The small molecule below binds the protein below.
Small molecule (SMILES): CN1NCC(C(=O)NCC2=NCCO2)=C1C(=O)Nc1cc[n+]2c(n1)N=C(c1ccccc1)C2

Sequence of chain 1.D:
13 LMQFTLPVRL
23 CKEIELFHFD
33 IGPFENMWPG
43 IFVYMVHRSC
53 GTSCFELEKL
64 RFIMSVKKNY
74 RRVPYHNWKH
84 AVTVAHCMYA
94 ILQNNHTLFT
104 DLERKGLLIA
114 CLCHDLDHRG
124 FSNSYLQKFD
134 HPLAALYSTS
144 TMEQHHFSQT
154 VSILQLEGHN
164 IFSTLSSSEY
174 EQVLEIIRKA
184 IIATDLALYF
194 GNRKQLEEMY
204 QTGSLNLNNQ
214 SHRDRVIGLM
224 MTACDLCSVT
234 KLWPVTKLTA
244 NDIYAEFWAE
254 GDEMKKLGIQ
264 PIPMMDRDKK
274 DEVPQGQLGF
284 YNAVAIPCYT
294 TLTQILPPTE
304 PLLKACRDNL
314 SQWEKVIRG

Binding-site contacts:
Ligand atom C1 contacts residue PHE283 of chain 1.D at 3.3 Å (hydrophobic).
Ligand atom O26 contacts residue GLN280 of chain 1.D at 3.1 Å (h-bond).
Ligand atom N13 contacts residue TYR247 of chain 1.D at 2.4 Å (h-bond).
Ligand atom C20 contacts residue GLY279 of chain 1.D at 3.5 Å.
Ligand atom C31 contacts residue ALA243 of chain 1.D at 3.5 Å (hydrophobic).
Ligand atom C15 contacts residue GLY279 of chain 1.D at 3.3 Å.
Ligand atom N12 contacts residue MET267 of chain 1.D at 3.4 Å.
Ligand atom C25 contacts residue GLU275 of chain 1.D at 3.4 Å.
Ligand atom C25 contacts residue LYS272 of chain 1.D at 3.4 Å.
Ligand atom N9 contacts residue PHE283 of chain 1.D at 3.5 Å.
Ligand atom N13 contacts residue MET267 of chain 1.D at 3.3 Å.
Ligand atom C17 contacts residue MET267 of chain 1.D at 3.3 Å (hydrophobic).
Ligand atom O30 contacts residue ILE246 of chain 1.D at 3.6 Å.
Ligand atom C2 contacts residue PHE283 of chain 1.D at 3.5 Å (hydrophobic).
Ligand atom C19 contacts residue MET267 of chain 1.D at 3.7 Å (hydrophobic).
Ligand atom C11 contacts residue TYR247 of chain 1.D at 3.0 Å (hydrophobic).
Ligand atom C31 contacts residue THR239 of chain 1.D at 3.4 Å.
Ligand atom N14 contacts residue MET267 of chain 1.D at 3.6 Å.
Ligand atom C15 contacts residue TYR247 of chain 1.D at 3.5 Å (hydrophobic).
Ligand atom C22 contacts residue MET267 of chain 1.D at 3.5 Å (hydrophobic).
Ligand atom C32 contacts residue THR242 of chain 1.D at 3.5 Å.
Ligand atom C4 contacts residue PHE283 of chain 1.D at 3.3 Å (hydrophobic).
Ligand atom C20 contacts residue MET267 of chain 1.D at 3.6 Å (hydrophobic).
Ligand atom C33 contacts residue GLN280 of chain 1.D at 3.3 Å.
Ligand atom C6 contacts residue PHE283 of chain 1.D at 3.5 Å (hydrophobic).
Ligand atom O8 contacts residue PHE283 of chain 1.D at 3.4 Å.
Ligand atom C32 contacts residue SER231 of chain 1.D at 3.4 Å.
Ligand atom C16 contacts residue GLY279 of chain 1.D at 3.5 Å.
Ligand atom C18 contacts residue MET267 of chain 1.D at 3.4 Å (hydrophobic).
Ligand atom C21 contacts residue GLY279 of chain 1.D at 3.6 Å.
Ligand atom N14 contacts residue GLY279 of chain 1.D at 3.5 Å (h-bond).
Ligand atom C11 contacts residue MET267 of chain 1.D at 3.2 Å (hydrophobic).
Ligand atom C23 contacts residue PRO266 of chain 1.D at 3.7 Å (hydrophobic).
Ligand atom C16 contacts residue MET267 of chain 1.D at 3.4 Å (hydrophobic).
Ligand atom C15 contacts residue MET267 of chain 1.D at 3.4 Å (hydrophobic).
Ligand atom N12 contacts residue GLN280 of chain 1.D at 3.5 Å (h-bond).
Ligand atom N27 contacts residue PHE283 of chain 1.D at 3.6 Å.
Ligand atom C31 contacts residue SER231 of chain 1.D at 3.7 Å.
Ligand atom C23 contacts residue LYS272 of chain 1.D at 3.5 Å.
Ligand atom N12 contacts residue TYR247 of chain 1.D at 3.1 Å (h-bond).